Binding-site contacts:
Ligand atom CE2 contacts residue VAL114 of chain 1.A at 3.4 Å (hydrophobic).
Ligand atom C5 contacts residue VAL89 of chain 1.A at 3.5 Å (hydrophobic).
Ligand atom CD1 contacts residue THR155 of chain 1.A at 3.9 Å.
Ligand atom N contacts residue GLN83 of chain 1.A at 3.8 Å.
Ligand atom CE1 contacts residue GLN83 of chain 1.A at 3.6 Å.
Ligand atom CG contacts residue LEU88 of chain 1.A at 3.9 Å (hydrophobic).
Ligand atom CD1 contacts residue GLN83 of chain 1.A at 3.8 Å.
Ligand atom CB contacts residue LEU88 of chain 1.A at 3.7 Å (hydrophobic).
Ligand atom CD2 contacts residue GLN83 of chain 1.A at 3.5 Å.
Ligand atom O contacts residue GLN83 of chain 1.A at 3.4 Å (h-bond).
Ligand atom CZ contacts residue VAL114 of chain 1.A at 3.2 Å (hydrophobic).
Ligand atom O contacts residue GLN83 of chain 1.A at 2.9 Å (h-bond).
Ligand atom C2 contacts residue LEU88 of chain 1.A at 3.9 Å (hydrophobic).
Ligand atom O contacts residue LEU88 of chain 1.A at 2.9 Å (h-bond).
Ligand atom C7 contacts residue LEU88 of chain 1.A at 3.8 Å (hydrophobic).
Ligand atom C contacts residue GLN83 of chain 1.A at 3.4 Å.
Ligand atom CD2 contacts residue ILE116 of chain 1.A at 3.6 Å (hydrophobic).
Ligand atom CD1 contacts residue TYR86 of chain 1.A at 3.6 Å (hydrophobic).
Ligand atom N contacts residue LEU88 of chain 1.A at 2.9 Å (h-bond).
Ligand atom C3 contacts residue PHE101 of chain 1.A at 3.9 Å (hydrophobic).
Ligand atom CE1 contacts residue TYR86 of chain 1.A at 3.9 Å (hydrophobic).
Ligand atom CE2 contacts residue GLU99 of chain 1.A at 3.8 Å.
Ligand atom N contacts residue ASP150 of chain 1.A at 3.7 Å.
Ligand atom C contacts residue ASP150 of chain 1.A at 3.6 Å.
Ligand atom O contacts residue ASP150 of chain 1.A at 3.2 Å.
Ligand atom CZ contacts residue GLN83 of chain 1.A at 3.5 Å.
Ligand atom CZ contacts residue VAL148 of chain 1.A at 3.7 Å (hydrophobic).
Ligand atom CE2 contacts residue ALA157 of chain 1.A at 3.9 Å (hydrophobic).
Ligand atom C6 contacts residue LEU88 of chain 1.A at 3.6 Å (hydrophobic).
Ligand atom OH contacts residue GLU99 of chain 1.A at 3.2 Å (salt-bridge).
Ligand atom CZ contacts residue ALA157 of chain 1.A at 3.7 Å (hydrophobic).
Ligand atom CG contacts residue GLN83 of chain 1.A at 3.8 Å.
Ligand atom CA contacts residue ASP150 of chain 1.A at 3.6 Å.
Ligand atom CE2 contacts residue GLN83 of chain 1.A at 3.4 Å.
Ligand atom CA contacts residue GLN83 of chain 1.A at 3.4 Å.
Ligand atom CG contacts residue ILE116 of chain 1.A at 3.8 Å (hydrophobic).
Ligand atom CD2 contacts residue PHE101 of chain 1.A at 3.5 Å (hydrophobic).
Ligand atom CE2 contacts residue ILE116 of chain 1.A at 3.9 Å (hydrophobic).
Ligand atom O contacts residue GLN87 of chain 1.A at 3.2 Å.
Ligand atom C contacts residue LEU88 of chain 1.A at 3.9 Å (hydrophobic).

This small molecule binds to this protein.
Small molecule (SMILES): CC(=O)N[C@H]1CCSc2[nH]c3ccccc3c2C[C@@H](C(N)=O)NC(=O)[C@H](CCCCN)NC(=O)[C@H](Cc2ccccc2)NC(=O)CNC(=O)[C@H](Cc2ccc(O)cc2)NC(=O)[C@H](CC(C)C)NC(=O)[C@H](CCCN=C(N)N)NC1=O

Sequence of chain 1.A:
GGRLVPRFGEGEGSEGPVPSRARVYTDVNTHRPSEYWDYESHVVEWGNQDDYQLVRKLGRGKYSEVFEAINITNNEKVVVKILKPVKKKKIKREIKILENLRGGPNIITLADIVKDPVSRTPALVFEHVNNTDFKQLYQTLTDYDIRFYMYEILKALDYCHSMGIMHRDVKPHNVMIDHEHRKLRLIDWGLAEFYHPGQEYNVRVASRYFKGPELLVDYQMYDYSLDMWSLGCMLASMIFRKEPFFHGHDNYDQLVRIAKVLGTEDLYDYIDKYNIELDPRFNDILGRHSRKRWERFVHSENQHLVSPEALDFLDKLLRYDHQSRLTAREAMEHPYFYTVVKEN